Binding-site contacts:
Ligand atom O3 contacts residue GLU88 of chain 1.A at 2.7 Å (salt-bridge).
Ligand atom C2 contacts residue ARG363 of chain 1.A at 3.5 Å.
Ligand atom O3 contacts residue ARG363 of chain 1.A at 3.2 Å (salt-bridge).
Ligand atom C2 contacts residue TRP259 of chain 1.A at 3.6 Å (hydrophobic).
Ligand atom O5 contacts residue ASN370 of chain 1.A at 2.9 Å (h-bond).
Ligand atom C2 contacts residue ASP138 of chain 1.A at 3.6 Å.
Ligand atom O3 contacts residue GLY293 of chain 1.A at 3.5 Å.
Ligand atom C6 contacts residue ASP185 of chain 1.A at 3.3 Å.
Ligand atom O5 contacts residue TYR187 of chain 1.A at 3.2 Å.
Ligand atom O5 contacts residue TRP259 of chain 1.A at 3.5 Å.
Ligand atom C3 contacts residue TRP295 of chain 1.A at 3.4 Å (hydrophobic).
Ligand atom O2 contacts residue GLU37 of chain 1.A at 2.5 Å (salt-bridge).
Ligand atom O2 contacts residue GLU88 of chain 1.A at 2.4 Å (salt-bridge).
Ligand atom O3 contacts residue GLY294 of chain 1.A at 3.1 Å (h-bond).
Ligand atom O3 contacts residue TRP295 of chain 1.A at 3.3 Å (h-bond).
Ligand atom O4 contacts residue GLU88 of chain 1.A at 3.1 Å (salt-bridge).
Ligand atom O2 contacts residue ARG86 of chain 1.A at 2.9 Å (salt-bridge).
Ligand atom C6 contacts residue ASN370 of chain 1.A at 2.8 Å.
Ligand atom O1 contacts residue ARG86 of chain 1.A at 3.6 Å.
Ligand atom O6 contacts residue ASP185 of chain 1.A at 2.6 Å (salt-bridge).
Ligand atom O3 contacts residue ALA90 of chain 1.A at 3.4 Å.
Ligand atom C4 contacts residue TRP91 of chain 1.A at 3.2 Å (hydrophobic).
Ligand atom O6 contacts residue ASN370 of chain 1.A at 2.6 Å (h-bond).
Ligand atom C3 contacts residue GLU88 of chain 1.A at 3.3 Å.
Ligand atom O2 contacts residue SER33 of chain 1.A at 3.5 Å.
Ligand atom O3 contacts residue TRP259 of chain 1.A at 3.4 Å.
Ligand atom O1 contacts residue THR32 of chain 1.A at 2.7 Å (h-bond).
Ligand atom C5 contacts residue ASN370 of chain 1.A at 2.5 Å.
Ligand atom C1 contacts residue TYR187 of chain 1.A at 3.3 Å (hydrophobic).
Ligand atom O2 contacts residue ARG363 of chain 1.A at 2.6 Å (salt-bridge).
Ligand atom C1 contacts residue THR32 of chain 1.A at 3.4 Å.
Ligand atom C6 contacts residue TRP91 of chain 1.A at 2.5 Å (hydrophobic).
Ligand atom O2 contacts residue ASP138 of chain 1.A at 2.6 Å (salt-bridge).
Ligand atom C5 contacts residue TRP91 of chain 1.A at 3.3 Å (hydrophobic).
Ligand atom O2 contacts residue TRP295 of chain 1.A at 3.0 Å (h-bond).
Ligand atom C2 contacts residue GLU37 of chain 1.A at 3.3 Å.
Ligand atom O4 contacts residue ASN68 of chain 1.A at 3.1 Å.
Ligand atom C2 contacts residue GLU88 of chain 1.A at 3.2 Å.
Ligand atom O4 contacts residue TRP91 of chain 1.A at 3.2 Å (h-bond).
Ligand atom O6 contacts residue TRP188 of chain 1.A at 3.4 Å.

Sequence of chain 1.A:
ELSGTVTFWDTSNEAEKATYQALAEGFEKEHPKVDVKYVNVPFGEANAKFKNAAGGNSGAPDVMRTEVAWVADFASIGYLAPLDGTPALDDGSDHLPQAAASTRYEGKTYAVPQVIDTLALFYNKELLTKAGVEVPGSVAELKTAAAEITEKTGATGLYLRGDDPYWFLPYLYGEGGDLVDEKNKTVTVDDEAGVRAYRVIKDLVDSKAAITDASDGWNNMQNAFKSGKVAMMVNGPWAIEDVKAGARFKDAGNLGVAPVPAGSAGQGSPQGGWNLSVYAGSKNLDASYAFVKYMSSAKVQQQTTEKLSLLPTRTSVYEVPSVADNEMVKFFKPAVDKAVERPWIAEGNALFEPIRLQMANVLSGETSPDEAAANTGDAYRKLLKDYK

The protein below binds the small molecule below.
Small molecule (SMILES): OC[C@H]1O[C@@H](O[C@H]2[C@H](O)[C@@H](O)[C@@H](O[C@H]3[C@H](O)[C@@H](O)[C@@H](O[C@H]4[C@H](O)[C@@H](O)[C@@H](O)O[C@@H]4CO)O[C@@H]3CO)O[C@@H]2CO)[C@H](O)[C@H](O)[C@@H]1O